Binding-site contacts:
Ligand atom C30 contacts residue GLU93 of chain 1.A at 3.1 Å.
Ligand atom N08 contacts residue CYS95 of chain 1.A at 2.9 Å (h-bond).
Ligand atom N10 contacts residue LEU21 of chain 1.A at 3.8 Å.
Ligand atom N11 contacts residue CYS95 of chain 1.A at 3.1 Å (h-bond).
Ligand atom C26 contacts residue MET148 of chain 1.A at 3.8 Å (hydrophobic).
Ligand atom S02 contacts residue LYS44 of chain 1.A at 3.5 Å (salt-bridge).
Ligand atom C32 contacts residue ASP163 of chain 1.A at 3.7 Å.
Ligand atom C28 contacts residue ALA42 of chain 1.A at 3.6 Å (hydrophobic).
Ligand atom C20 contacts residue GLY98 of chain 1.A at 3.5 Å.
Ligand atom C23 contacts residue THR162 of chain 1.A at 3.4 Å.
Ligand atom I01 contacts residue THR162 of chain 1.A at 3.8 Å.
Ligand atom C24 contacts residue PRO96 of chain 1.A at 3.6 Å (hydrophobic).
Ligand atom O03 contacts residue THR102 of chain 1.A at 3.4 Å (h-bond).
Ligand atom C25 contacts residue PHE94 of chain 1.A at 3.7 Å (hydrophobic).
Ligand atom C33 contacts residue GLY24 of chain 1.A at 3.4 Å.
Ligand atom N08 contacts residue LEU21 of chain 1.A at 3.6 Å.
Ligand atom C22 contacts residue CYS95 of chain 1.A at 3.2 Å (hydrophobic).
Ligand atom N11 contacts residue GLU93 of chain 1.A at 3.7 Å.
Ligand atom C21 contacts residue LEU21 of chain 1.A at 3.8 Å (hydrophobic).
Ligand atom C27 contacts residue CYS95 of chain 1.A at 3.9 Å (hydrophobic).
Ligand atom N06 contacts residue LEU21 of chain 1.A at 3.6 Å (h-bond).
Ligand atom C25 contacts residue PRO96 of chain 1.A at 3.8 Å (hydrophobic).
Ligand atom C25 contacts residue GLY98 of chain 1.A at 3.8 Å.
Ligand atom C30 contacts residue ALA42 of chain 1.A at 3.3 Å (hydrophobic).
Ligand atom C17 contacts residue GLY98 of chain 1.A at 3.7 Å.
Ligand atom C18 contacts residue MET148 of chain 1.A at 3.6 Å (hydrophobic).
Ligand atom N11 contacts residue PHE94 of chain 1.A at 3.8 Å.
Ligand atom S02 contacts residue VAL29 of chain 1.A at 3.5 Å.
Ligand atom C24 contacts residue GLY98 of chain 1.A at 3.6 Å.
Ligand atom C25 contacts residue CYS95 of chain 1.A at 2.9 Å (hydrophobic).
Ligand atom N10 contacts residue MET148 of chain 1.A at 3.3 Å.
Ligand atom N08 contacts residue PHE94 of chain 1.A at 3.6 Å.
Ligand atom C30 contacts residue CYS95 of chain 1.A at 3.9 Å (hydrophobic).
Ligand atom I01 contacts residue MET92 of chain 1.A at 3.6 Å.
Ligand atom C27 contacts residue MET148 of chain 1.A at 3.5 Å (hydrophobic).
Ligand atom C19 contacts residue MET148 of chain 1.A at 3.7 Å (hydrophobic).
Ligand atom C27 contacts residue LEU21 of chain 1.A at 3.7 Å (hydrophobic).
Ligand atom C31 contacts residue ASP163 of chain 1.A at 3.8 Å.
Ligand atom S02 contacts residue ASP163 of chain 1.A at 3.9 Å.
Ligand atom N07 contacts residue VAL29 of chain 1.A at 3.6 Å.

Sequence of chain 1.A:
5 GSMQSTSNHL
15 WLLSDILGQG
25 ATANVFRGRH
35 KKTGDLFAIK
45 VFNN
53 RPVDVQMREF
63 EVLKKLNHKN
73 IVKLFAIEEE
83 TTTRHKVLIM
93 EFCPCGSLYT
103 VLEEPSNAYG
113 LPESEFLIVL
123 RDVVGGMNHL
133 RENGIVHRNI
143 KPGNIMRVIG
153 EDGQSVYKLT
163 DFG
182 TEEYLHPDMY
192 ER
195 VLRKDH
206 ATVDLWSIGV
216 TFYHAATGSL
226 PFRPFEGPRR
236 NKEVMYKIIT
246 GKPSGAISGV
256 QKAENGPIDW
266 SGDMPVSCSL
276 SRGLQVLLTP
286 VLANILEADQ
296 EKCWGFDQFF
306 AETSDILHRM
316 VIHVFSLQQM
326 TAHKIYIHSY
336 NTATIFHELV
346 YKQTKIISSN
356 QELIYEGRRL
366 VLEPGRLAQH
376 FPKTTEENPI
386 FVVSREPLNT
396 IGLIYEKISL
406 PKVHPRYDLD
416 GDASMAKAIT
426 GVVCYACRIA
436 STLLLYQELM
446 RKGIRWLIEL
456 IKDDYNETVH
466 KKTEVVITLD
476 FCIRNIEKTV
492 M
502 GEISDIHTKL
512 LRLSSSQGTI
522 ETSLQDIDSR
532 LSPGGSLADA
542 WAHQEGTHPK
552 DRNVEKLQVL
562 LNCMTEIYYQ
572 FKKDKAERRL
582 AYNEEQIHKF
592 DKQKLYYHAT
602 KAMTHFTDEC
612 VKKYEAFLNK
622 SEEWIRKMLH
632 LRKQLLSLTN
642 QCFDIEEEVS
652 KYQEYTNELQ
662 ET

A small-molecule ligand and the protein it binds are described below.
Small molecule (SMILES): O=C(NCCCNc1nc(Nc2cccc(NC(=O)N3CCCC3)c2)ncc1I)c1cccs1